Sequence of chain 1.C:
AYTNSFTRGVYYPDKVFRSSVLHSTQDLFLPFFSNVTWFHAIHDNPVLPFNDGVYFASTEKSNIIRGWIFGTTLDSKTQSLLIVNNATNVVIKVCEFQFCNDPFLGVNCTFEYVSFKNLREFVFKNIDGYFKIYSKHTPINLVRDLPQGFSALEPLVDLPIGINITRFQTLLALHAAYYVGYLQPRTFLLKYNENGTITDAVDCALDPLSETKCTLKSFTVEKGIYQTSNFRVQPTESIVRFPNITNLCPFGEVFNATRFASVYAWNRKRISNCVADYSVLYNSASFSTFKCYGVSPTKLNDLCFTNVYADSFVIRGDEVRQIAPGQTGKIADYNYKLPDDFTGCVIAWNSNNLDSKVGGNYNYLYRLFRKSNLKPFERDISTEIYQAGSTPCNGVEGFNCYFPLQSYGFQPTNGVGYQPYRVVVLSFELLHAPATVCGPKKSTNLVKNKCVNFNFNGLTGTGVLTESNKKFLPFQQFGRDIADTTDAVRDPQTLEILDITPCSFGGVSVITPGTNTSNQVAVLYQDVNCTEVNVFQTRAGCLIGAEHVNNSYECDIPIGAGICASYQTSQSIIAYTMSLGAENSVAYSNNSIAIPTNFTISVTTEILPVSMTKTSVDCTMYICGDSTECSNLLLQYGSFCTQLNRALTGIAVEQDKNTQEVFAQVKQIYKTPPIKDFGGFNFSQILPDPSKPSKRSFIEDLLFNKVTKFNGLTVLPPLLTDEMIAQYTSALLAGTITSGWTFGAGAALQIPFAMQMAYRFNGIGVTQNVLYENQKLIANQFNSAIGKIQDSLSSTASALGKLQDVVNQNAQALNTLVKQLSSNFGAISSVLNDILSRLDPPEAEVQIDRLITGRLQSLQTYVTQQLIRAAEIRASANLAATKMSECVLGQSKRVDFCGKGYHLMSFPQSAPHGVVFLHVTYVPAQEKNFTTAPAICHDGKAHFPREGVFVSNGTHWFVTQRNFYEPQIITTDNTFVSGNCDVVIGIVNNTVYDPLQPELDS

Binding-site contacts:
Ligand atom C4 contacts residue ASN657 of chain 1.C at 4.2 Å.
Ligand atom C7 contacts residue ASN657 of chain 1.C at 3.1 Å.
Ligand atom O7 contacts residue ASN657 of chain 1.C at 3.0 Å (h-bond).
Ligand atom C5 contacts residue ASN657 of chain 1.C at 3.7 Å.
Ligand atom C8 contacts residue ASN657 of chain 1.C at 4.3 Å.
Ligand atom C2 contacts residue ASN657 of chain 1.C at 2.4 Å.
Ligand atom C1 contacts residue ASN657 of chain 1.C at 1.4 Å.
Ligand atom O5 contacts residue ASN657 of chain 1.C at 2.4 Å (h-bond).
Ligand atom N2 contacts residue ASN657 of chain 1.C at 2.9 Å (h-bond).
Ligand atom C3 contacts residue ASN657 of chain 1.C at 3.8 Å.

This protein binds this small molecule.
Small molecule (SMILES): CC(=O)N[C@@H]1[C@@H](O)[C@H](O)[C@@H](CO)O[C@H]1O